A small-molecule ligand and the protein it binds are described below.
Small molecule (SMILES): Cc1cc(N)nc2cc(-c3ccc(OCc4ccccn4)c(CN)c3)ccc12

Binding-site contacts:
Ligand atom C13 contacts residue HEM1 of chain 1.C at 3.3 Å.
Ligand atom N02 contacts residue HEM1 of chain 1.C at 3.6 Å.
Ligand atom C10 contacts residue GLU296 of chain 1.A at 3.6 Å.
Ligand atom C04 contacts residue HEM1 of chain 1.C at 3.6 Å.
Ligand atom C24 contacts residue MET40 of chain 1.A at 3.3 Å (hydrophobic).
Ligand atom C08 contacts residue VAL271 of chain 1.A at 3.6 Å (hydrophobic).
Ligand atom N01 contacts residue GLU296 of chain 1.A at 2.7 Å (salt-bridge).
Ligand atom N02 contacts residue TYR292 of chain 1.A at 3.6 Å.
Ligand atom C16 contacts residue HEM1 of chain 1.C at 3.2 Å.
Ligand atom O19 contacts residue TYR410 of chain 1.A at 3.4 Å (h-bond).
Ligand atom C02 contacts residue GLU296 of chain 1.A at 3.5 Å.
Ligand atom C23 contacts residue TYR410 of chain 1.A at 3.5 Å (hydrophobic).
Ligand atom C11 contacts residue HEM1 of chain 1.C at 3.6 Å.
Ligand atom C09 contacts residue HEM1 of chain 1.C at 3.5 Å.
Ligand atom C10 contacts residue HEM1 of chain 1.C at 3.7 Å.
Ligand atom C4A contacts residue GLY290 of chain 1.A at 3.8 Å.
Ligand atom C15 contacts residue HEM1 of chain 1.C at 3.4 Å.
Ligand atom C02 contacts residue HEM1 of chain 1.C at 3.6 Å.
Ligand atom C07 contacts residue VAL271 of chain 1.A at 3.2 Å (hydrophobic).
Ligand atom C02 contacts residue TRP291 of chain 1.A at 3.8 Å (hydrophobic).
Ligand atom N01 contacts residue HEM1 of chain 1.C at 3.7 Å.
Ligand atom N02 contacts residue PRO269 of chain 1.A at 3.7 Å.
Ligand atom C4A contacts residue HEM1 of chain 1.C at 3.2 Å.
Ligand atom C12 contacts residue HEM1 of chain 1.C at 3.3 Å.
Ligand atom N02 contacts residue GLU296 of chain 1.A at 2.7 Å (salt-bridge).
Ligand atom C06 contacts residue VAL271 of chain 1.A at 3.5 Å (hydrophobic).
Ligand atom C13 contacts residue TYR410 of chain 1.A at 3.2 Å (hydrophobic).
Ligand atom C06 contacts residue PHE288 of chain 1.A at 3.6 Å (hydrophobic).
Ligand atom C05 contacts residue HEM1 of chain 1.C at 3.8 Å.
Ligand atom C07 contacts residue HEM1 of chain 1.C at 3.6 Å.
Ligand atom C23 contacts residue MET40 of chain 1.A at 3.6 Å (hydrophobic).
Ligand atom C17 contacts residue HEM1 of chain 1.C at 3.6 Å.
Ligand atom C24 contacts residue LEU41 of chain 1.A at 3.4 Å (hydrophobic).
Ligand atom C06 contacts residue HEM1 of chain 1.C at 3.5 Å.
Ligand atom C08 contacts residue HEM1 of chain 1.C at 3.6 Å.
Ligand atom N02 contacts residue TRP291 of chain 1.A at 2.8 Å (h-bond).
Ligand atom C09 contacts residue GLU296 of chain 1.A at 3.7 Å.
Ligand atom C20 contacts residue TRP382 of chain 1.A at 3.5 Å (hydrophobic).
Ligand atom C14 contacts residue TYR410 of chain 1.A at 3.8 Å (hydrophobic).
Ligand atom C03 contacts residue HEM1 of chain 1.C at 3.3 Å.

Sequence of chain 1.A:
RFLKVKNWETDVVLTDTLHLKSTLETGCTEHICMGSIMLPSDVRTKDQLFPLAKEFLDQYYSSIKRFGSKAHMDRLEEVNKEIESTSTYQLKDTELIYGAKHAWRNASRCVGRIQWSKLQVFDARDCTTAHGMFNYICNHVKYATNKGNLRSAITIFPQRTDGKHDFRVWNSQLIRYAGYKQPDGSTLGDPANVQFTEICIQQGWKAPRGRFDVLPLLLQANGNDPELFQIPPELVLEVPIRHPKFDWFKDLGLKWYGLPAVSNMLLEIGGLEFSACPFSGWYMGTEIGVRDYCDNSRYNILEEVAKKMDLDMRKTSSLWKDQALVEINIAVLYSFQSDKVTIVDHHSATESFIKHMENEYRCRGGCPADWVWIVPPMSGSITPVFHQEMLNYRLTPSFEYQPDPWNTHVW

Sequence of chain 1.B:
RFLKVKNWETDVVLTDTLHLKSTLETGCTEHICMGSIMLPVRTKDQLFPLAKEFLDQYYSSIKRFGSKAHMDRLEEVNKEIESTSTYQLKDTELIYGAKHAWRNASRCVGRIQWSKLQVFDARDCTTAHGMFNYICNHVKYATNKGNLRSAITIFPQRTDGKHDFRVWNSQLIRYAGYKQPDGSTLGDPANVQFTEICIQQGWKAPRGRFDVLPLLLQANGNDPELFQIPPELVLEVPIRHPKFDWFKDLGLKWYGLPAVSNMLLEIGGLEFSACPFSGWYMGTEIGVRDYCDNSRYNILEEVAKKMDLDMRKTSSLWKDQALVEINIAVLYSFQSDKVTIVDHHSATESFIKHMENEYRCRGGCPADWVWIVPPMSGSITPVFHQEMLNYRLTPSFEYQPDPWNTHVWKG